Binding-site contacts:
Ligand atom CC contacts residue GLY192 of chain 1.A at 4.0 Å.
Ligand atom C5 contacts residue PRO97 of chain 1.A at 3.6 Å (hydrophobic).
Ligand atom N3 contacts residue LEU102 of chain 1.A at 3.4 Å.
Ligand atom N3 contacts residue TYR183 of chain 1.A at 3.7 Å.
Ligand atom C4 contacts residue TYR183 of chain 1.A at 3.3 Å (hydrophobic).
Ligand atom C4 contacts residue LEU102 of chain 1.A at 3.7 Å (hydrophobic).
Ligand atom OE contacts residue VAL108 of chain 1.A at 3.2 Å.
Ligand atom N8 contacts residue TYR190 of chain 1.A at 3.3 Å.
Ligand atom C10 contacts residue VAL108 of chain 1.A at 4.0 Å (hydrophobic).
Ligand atom CD contacts residue TRP231 of chain 1.A at 3.3 Å (hydrophobic).
Ligand atom CB contacts residue GLY192 of chain 1.A at 3.6 Å.
Ligand atom C12 contacts residue PRO238 of chain 1.A at 4.0 Å (hydrophobic).
Ligand atom CC contacts residue TYR190 of chain 1.A at 3.3 Å (hydrophobic).
Ligand atom C13 contacts residue LYS105 of chain 1.A at 4.0 Å.
Ligand atom C9 contacts residue VAL108 of chain 1.A at 3.6 Å (hydrophobic).
Ligand atom CC contacts residue VAL181 of chain 1.A at 3.5 Å (hydrophobic).
Ligand atom CD contacts residue LEU236 of chain 1.A at 3.6 Å (hydrophobic).
Ligand atom N14 contacts residue LYS103 of chain 1.A at 3.9 Å.
Ligand atom C6 contacts residue TYR183 of chain 1.A at 3.9 Å (hydrophobic).
Ligand atom C11 contacts residue TYR320 of chain 1.A at 3.8 Å (hydrophobic).
Ligand atom C11 contacts residue VAL108 of chain 1.A at 3.9 Å (hydrophobic).
Ligand atom CC contacts residue TYR183 of chain 1.A at 4.0 Å (hydrophobic).
Ligand atom C12 contacts residue HIS237 of chain 1.A at 3.9 Å.
Ligand atom C13 contacts residue LYS103 of chain 1.A at 3.1 Å.
Ligand atom OE contacts residue TYR190 of chain 1.A at 3.9 Å.
Ligand atom OE contacts residue PHE229 of chain 1.A at 3.7 Å.
Ligand atom C12 contacts residue TYR320 of chain 1.A at 3.5 Å (hydrophobic).
Ligand atom OE contacts residue LEU236 of chain 1.A at 4.0 Å.
Ligand atom C2 contacts residue LEU102 of chain 1.A at 3.6 Å (hydrophobic).
Ligand atom N1 contacts residue LEU102 of chain 1.A at 4.0 Å.
Ligand atom C5 contacts residue TYR183 of chain 1.A at 3.3 Å (hydrophobic).
Ligand atom C13 contacts residue LEU102 of chain 1.A at 4.0 Å (hydrophobic).
Ligand atom C7 contacts residue LEU102 of chain 1.A at 3.9 Å (hydrophobic).
Ligand atom CD contacts residue TYR190 of chain 1.A at 4.0 Å (hydrophobic).
Ligand atom C10 contacts residue LEU102 of chain 1.A at 4.0 Å (hydrophobic).
Ligand atom N14 contacts residue LEU102 of chain 1.A at 3.7 Å.
Ligand atom CB contacts residue VAL181 of chain 1.A at 3.7 Å (hydrophobic).
Ligand atom C15 contacts residue LEU102 of chain 1.A at 3.6 Å (hydrophobic).
Ligand atom C11 contacts residue HIS237 of chain 1.A at 3.7 Å.
Ligand atom C4 contacts residue PRO97 of chain 1.A at 3.6 Å (hydrophobic).

The small molecule below binds the protein below.
Small molecule (SMILES): Cc1ccnc2c1NC(=O)c1cccnc1N2C1CC1

Sequence of chain 1.A:
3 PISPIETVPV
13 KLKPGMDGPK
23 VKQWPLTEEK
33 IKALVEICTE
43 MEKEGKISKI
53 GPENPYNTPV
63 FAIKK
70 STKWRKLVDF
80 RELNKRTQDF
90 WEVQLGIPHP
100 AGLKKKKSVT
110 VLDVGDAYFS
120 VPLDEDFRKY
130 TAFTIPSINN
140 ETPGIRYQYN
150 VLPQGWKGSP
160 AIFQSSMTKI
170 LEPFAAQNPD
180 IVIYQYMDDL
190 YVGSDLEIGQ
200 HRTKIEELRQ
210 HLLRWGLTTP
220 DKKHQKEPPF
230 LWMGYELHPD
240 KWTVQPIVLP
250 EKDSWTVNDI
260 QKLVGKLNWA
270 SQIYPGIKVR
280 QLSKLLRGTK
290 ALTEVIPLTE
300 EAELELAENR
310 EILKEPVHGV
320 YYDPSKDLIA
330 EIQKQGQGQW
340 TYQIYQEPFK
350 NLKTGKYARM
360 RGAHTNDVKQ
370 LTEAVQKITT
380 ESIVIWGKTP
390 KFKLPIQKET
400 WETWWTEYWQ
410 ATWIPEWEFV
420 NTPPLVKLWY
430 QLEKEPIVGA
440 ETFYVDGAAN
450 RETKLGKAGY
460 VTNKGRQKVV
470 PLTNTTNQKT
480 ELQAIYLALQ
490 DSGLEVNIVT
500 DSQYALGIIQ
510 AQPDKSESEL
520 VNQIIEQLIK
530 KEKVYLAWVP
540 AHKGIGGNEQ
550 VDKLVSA